Sequence of chain 1.A:
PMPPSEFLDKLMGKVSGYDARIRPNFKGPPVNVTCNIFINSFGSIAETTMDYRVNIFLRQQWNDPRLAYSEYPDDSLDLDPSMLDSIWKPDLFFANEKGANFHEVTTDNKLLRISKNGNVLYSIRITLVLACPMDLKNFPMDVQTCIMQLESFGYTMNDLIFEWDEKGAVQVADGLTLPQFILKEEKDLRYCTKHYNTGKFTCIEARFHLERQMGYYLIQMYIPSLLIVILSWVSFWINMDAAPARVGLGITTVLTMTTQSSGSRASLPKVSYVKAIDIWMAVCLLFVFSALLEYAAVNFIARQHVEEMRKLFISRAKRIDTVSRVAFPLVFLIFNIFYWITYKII

The small molecule below binds the protein below.
Small molecule (SMILES): CC(=O)N[C@H]1[C@H](O[C@H]2[C@H](O)[C@@H](NC(C)=O)CO[C@@H]2CO)O[C@H](CO)[C@@H](O[C@@H]2O[C@H](CO)[C@@H](O)[C@H](O)[C@@H]2O)[C@@H]1O

Binding-site contacts:
Ligand atom C8 contacts residue PRO59 of chain 1.A at 4.0 Å (hydrophobic).
Ligand atom N2 contacts residue ASN62 of chain 1.A at 2.9 Å (h-bond).
Ligand atom C7 contacts residue ASN62 of chain 1.A at 3.2 Å.
Ligand atom C1 contacts residue PRO60 of chain 1.A at 4.1 Å (hydrophobic).
Ligand atom C3 contacts residue ASN62 of chain 1.A at 3.8 Å.
Ligand atom O7 contacts residue ASN62 of chain 1.A at 3.1 Å (h-bond).
Ligand atom C5 contacts residue ASN62 of chain 1.A at 3.6 Å.
Ligand atom O3 contacts residue PRO59 of chain 1.A at 4.1 Å.
Ligand atom C2 contacts residue ASN62 of chain 1.A at 2.5 Å.
Ligand atom C8 contacts residue ASN62 of chain 1.A at 4.3 Å.
Ligand atom C3 contacts residue PRO59 of chain 1.A at 4.3 Å (hydrophobic).
Ligand atom O6 contacts residue ILE191 of chain 1.A at 4.5 Å.
Ligand atom C4 contacts residue ASN62 of chain 1.A at 4.3 Å.
Ligand atom C7 contacts residue PRO60 of chain 1.A at 3.9 Å (hydrophobic).
Ligand atom O6 contacts residue ASN62 of chain 1.A at 4.2 Å.
Ligand atom C8 contacts residue PRO60 of chain 1.A at 3.7 Å (hydrophobic).
Ligand atom N2 contacts residue PRO59 of chain 1.A at 3.9 Å.
Ligand atom O5 contacts residue ASN62 of chain 1.A at 2.4 Å (h-bond).
Ligand atom N2 contacts residue PRO60 of chain 1.A at 3.5 Å (h-bond).
Ligand atom C1 contacts residue ASN62 of chain 1.A at 1.4 Å.
Ligand atom C2 contacts residue PRO60 of chain 1.A at 4.3 Å (hydrophobic).
Ligand atom C8 contacts residue ASN55 of chain 1.A at 3.4 Å.